Sequence of chain 1.B:
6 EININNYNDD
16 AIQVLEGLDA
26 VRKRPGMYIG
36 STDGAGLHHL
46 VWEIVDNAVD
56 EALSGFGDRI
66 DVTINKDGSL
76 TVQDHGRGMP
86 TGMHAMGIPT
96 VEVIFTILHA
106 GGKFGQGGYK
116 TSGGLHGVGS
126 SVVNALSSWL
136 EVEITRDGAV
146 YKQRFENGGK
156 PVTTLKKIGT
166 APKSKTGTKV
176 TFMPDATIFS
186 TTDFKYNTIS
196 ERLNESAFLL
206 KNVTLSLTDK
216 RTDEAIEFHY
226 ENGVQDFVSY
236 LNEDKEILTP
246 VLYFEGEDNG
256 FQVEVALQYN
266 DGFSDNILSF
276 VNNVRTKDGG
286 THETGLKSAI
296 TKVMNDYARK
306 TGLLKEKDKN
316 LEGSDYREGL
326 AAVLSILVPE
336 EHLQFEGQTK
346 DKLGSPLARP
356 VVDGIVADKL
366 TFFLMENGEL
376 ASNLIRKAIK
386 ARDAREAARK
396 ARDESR

A protein and the small-molecule ligand that binds it are described below.
Small molecule (SMILES): Nc1ccn([C@H]2C[C@H](O[P](=O)(O)OC[C@H]3O[C@@H](n4cnc5c(=O)nc(N)[nH]c54)C[C@@H]3O[P](=O)(O)OC[C@H]3O[C@@H](n4ccc(N)nc4=O)C[C@@H]3O)[C@@H](CO[P](=O)(O)O[C@H]3C[C@H](n4cnc5c(=O)nc(N)[nH]c54)O[C@@H]3CO[P](=O)(O)O[C@H]3C[C@H](n4ccc(N)nc4=O)O[C@@H]3CO[P](=O)(O)O[C@H]3C[C@H](n4cnc5c(=O)nc(N)[nH]c54)O[C@@H]3CO)O2)c(=O)n1

Sequence of chain 1.A:
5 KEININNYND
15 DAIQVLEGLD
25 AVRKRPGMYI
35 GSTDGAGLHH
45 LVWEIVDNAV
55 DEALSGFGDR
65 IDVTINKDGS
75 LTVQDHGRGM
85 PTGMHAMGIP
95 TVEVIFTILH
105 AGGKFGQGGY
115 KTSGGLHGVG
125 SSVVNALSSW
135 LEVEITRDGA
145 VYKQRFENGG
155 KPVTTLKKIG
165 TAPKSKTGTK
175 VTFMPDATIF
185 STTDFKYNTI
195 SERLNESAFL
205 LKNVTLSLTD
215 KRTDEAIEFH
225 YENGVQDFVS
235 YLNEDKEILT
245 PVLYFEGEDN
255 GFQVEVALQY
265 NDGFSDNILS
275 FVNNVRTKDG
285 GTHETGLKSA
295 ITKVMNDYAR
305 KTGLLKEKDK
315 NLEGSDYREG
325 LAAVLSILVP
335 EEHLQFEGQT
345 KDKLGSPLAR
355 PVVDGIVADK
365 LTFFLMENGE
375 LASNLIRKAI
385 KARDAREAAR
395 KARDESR

Binding-site contacts:
Ligand atom O2 contacts residue DG5 of chain 1.D at 2.7 Å (h-bond).
Ligand atom OP2 contacts residue ASN315 of chain 1.B at 3.0 Å (h-bond).
Ligand atom O6 contacts residue DC6 of chain 1.D at 3.1 Å (h-bond).
Ligand atom O3' contacts residue THR296 of chain 1.B at 3.5 Å.
Ligand atom O6 contacts residue DG1 of chain 1.D at 3.2 Å (h-bond).
Ligand atom OP1 contacts residue THR289 of chain 1.B at 2.9 Å (h-bond).
Ligand atom C6 contacts residue DG5 of chain 1.D at 3.5 Å.
Ligand atom N2 contacts residue DC4 of chain 1.D at 3.0 Å (h-bond).
Ligand atom N4 contacts residue DG1 of chain 1.D at 3.0 Å (h-bond).
Ligand atom N3 contacts residue DG1 of chain 1.D at 2.9 Å (h-bond).
Ligand atom O6 contacts residue DG5 of chain 1.D at 2.8 Å (h-bond).
Ligand atom N4 contacts residue DG5 of chain 1.D at 3.0 Å (h-bond).
Ligand atom N1 contacts residue DC6 of chain 1.D at 3.0 Å (h-bond).
Ligand atom N1 contacts residue DC2 of chain 1.D at 2.8 Å (h-bond).
Ligand atom C2 contacts residue DG5 of chain 1.D at 3.4 Å.
Ligand atom N1 contacts residue DC4 of chain 1.D at 3.0 Å (h-bond).
Ligand atom C5' contacts residue THR289 of chain 1.B at 3.2 Å.
Ligand atom OP2 contacts residue LYS292 of chain 1.B at 3.3 Å (salt-bridge).
Ligand atom N4 contacts residue DC2 of chain 1.D at 3.2 Å (h-bond).
Ligand atom O6 contacts residue DC4 of chain 1.D at 3.0 Å (h-bond).
Ligand atom N2 contacts residue DC6 of chain 1.D at 2.8 Å (h-bond).
Ligand atom C5' contacts residue SER293 of chain 1.B at 3.1 Å.
Ligand atom O4' contacts residue SER293 of chain 1.B at 3.2 Å (h-bond).
Ligand atom N4 contacts residue DC4 of chain 1.D at 3.3 Å (h-bond).
Ligand atom O3' contacts residue THR289 of chain 1.B at 3.5 Å (h-bond).
Ligand atom N2 contacts residue DG5 of chain 1.D at 3.4 Å (h-bond).
Ligand atom O6 contacts residue DG3 of chain 1.D at 3.3 Å (h-bond).
Ligand atom N2 contacts residue DC2 of chain 1.D at 2.8 Å (h-bond).
Ligand atom OP1 contacts residue ASN300 of chain 1.B at 2.9 Å (h-bond).
Ligand atom C4' contacts residue SER293 of chain 1.B at 3.1 Å.
Ligand atom O6 contacts residue DC2 of chain 1.D at 2.8 Å (h-bond).
Ligand atom OP1 contacts residue THR296 of chain 1.B at 2.6 Å (h-bond).
Ligand atom N3 contacts residue DG3 of chain 1.D at 2.9 Å (h-bond).
Ligand atom O2 contacts residue DG1 of chain 1.D at 2.7 Å (h-bond).
Ligand atom N2 contacts residue DG3 of chain 1.D at 3.5 Å.
Ligand atom N3 contacts residue DG5 of chain 1.D at 2.9 Å (h-bond).
Ligand atom OP1 contacts residue LYS347 of chain 1.B at 2.6 Å (salt-bridge).
Ligand atom C2 contacts residue DG5 of chain 1.D at 3.5 Å.
Ligand atom N4 contacts residue DG3 of chain 1.D at 3.0 Å (h-bond).
Ligand atom O2 contacts residue DG3 of chain 1.D at 2.8 Å (h-bond).